Sequence of chain 1.A:
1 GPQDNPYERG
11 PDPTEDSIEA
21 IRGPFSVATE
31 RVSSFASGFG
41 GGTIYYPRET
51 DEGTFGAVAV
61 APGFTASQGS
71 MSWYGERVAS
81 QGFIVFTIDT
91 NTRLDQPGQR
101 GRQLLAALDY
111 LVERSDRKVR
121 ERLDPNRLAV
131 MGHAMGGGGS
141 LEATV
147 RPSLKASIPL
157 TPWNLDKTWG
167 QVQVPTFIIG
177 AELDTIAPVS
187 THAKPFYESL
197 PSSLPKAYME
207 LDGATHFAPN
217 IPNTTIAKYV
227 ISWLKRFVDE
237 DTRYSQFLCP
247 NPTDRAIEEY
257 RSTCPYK

This protein binds this small molecule.
Small molecule (SMILES): CCOC(=O)CCCCC(=O)O

Binding-site contacts:
Ligand atom CAD contacts residue PHE64 of chain 1.A at 4.2 Å (hydrophobic).
Ligand atom OAJ contacts residue MET135 of chain 1.A at 4.1 Å.
Ligand atom OAB contacts residue ALA134 of chain 1.A at 3.3 Å.
Ligand atom OAB contacts residue ILE182 of chain 1.A at 4.2 Å.
Ligand atom CAF contacts residue MET135 of chain 1.A at 3.8 Å (hydrophobic).
Ligand atom CAD contacts residue ILE182 of chain 1.A at 3.7 Å (hydrophobic).
Ligand atom OAA contacts residue GLY63 of chain 1.A at 3.6 Å.
Ligand atom OAI contacts residue PHE64 of chain 1.A at 3.7 Å.
Ligand atom CAD contacts residue HIS212 of chain 1.A at 3.9 Å.
Ligand atom CAD contacts residue MET135 of chain 1.A at 4.0 Å (hydrophobic).
Ligand atom CAH contacts residue MET135 of chain 1.A at 4.1 Å (hydrophobic).
Ligand atom OAA contacts residue PHE64 of chain 1.A at 2.8 Å (h-bond).
Ligand atom OAA contacts residue ALA134 of chain 1.A at 3.1 Å.
Ligand atom CAG contacts residue MET135 of chain 1.A at 3.4 Å (hydrophobic).
Ligand atom CAF contacts residue TRP159 of chain 1.A at 3.5 Å (hydrophobic).
Ligand atom OAJ contacts residue PHE64 of chain 1.A at 3.6 Å.
Ligand atom CAG contacts residue TRP159 of chain 1.A at 3.8 Å (hydrophobic).
Ligand atom CAE contacts residue PHE64 of chain 1.A at 3.6 Å (hydrophobic).
Ligand atom CAC contacts residue ALA134 of chain 1.A at 3.2 Å (hydrophobic).
Ligand atom CAE contacts residue ILE182 of chain 1.A at 4.2 Å (hydrophobic).
Ligand atom CAD contacts residue ALA134 of chain 1.A at 4.1 Å (hydrophobic).
Ligand atom OAB contacts residue HIS212 of chain 1.A at 2.8 Å (h-bond).
Ligand atom CAD contacts residue TRP159 of chain 1.A at 4.0 Å (hydrophobic).
Ligand atom CAE contacts residue MET135 of chain 1.A at 3.6 Å (hydrophobic).
Ligand atom CAH contacts residue PHE64 of chain 1.A at 3.8 Å (hydrophobic).
Ligand atom CAE contacts residue TRP159 of chain 1.A at 4.4 Å (hydrophobic).
Ligand atom CAK contacts residue PHE64 of chain 1.A at 3.3 Å (hydrophobic).
Ligand atom CAC contacts residue HIS212 of chain 1.A at 3.6 Å.
Ligand atom CAL contacts residue PHE64 of chain 1.A at 3.4 Å (hydrophobic).
Ligand atom OAA contacts residue HIS212 of chain 1.A at 4.5 Å.
Ligand atom CAF contacts residue ILE182 of chain 1.A at 4.0 Å (hydrophobic).
Ligand atom OAB contacts residue PHE64 of chain 1.A at 4.1 Å.
Ligand atom CAC contacts residue MET135 of chain 1.A at 3.7 Å (hydrophobic).
Ligand atom OAA contacts residue MET135 of chain 1.A at 2.9 Å (h-bond).
Ligand atom CAC contacts residue PHE64 of chain 1.A at 3.6 Å (hydrophobic).